Sequence of chain 4.E:
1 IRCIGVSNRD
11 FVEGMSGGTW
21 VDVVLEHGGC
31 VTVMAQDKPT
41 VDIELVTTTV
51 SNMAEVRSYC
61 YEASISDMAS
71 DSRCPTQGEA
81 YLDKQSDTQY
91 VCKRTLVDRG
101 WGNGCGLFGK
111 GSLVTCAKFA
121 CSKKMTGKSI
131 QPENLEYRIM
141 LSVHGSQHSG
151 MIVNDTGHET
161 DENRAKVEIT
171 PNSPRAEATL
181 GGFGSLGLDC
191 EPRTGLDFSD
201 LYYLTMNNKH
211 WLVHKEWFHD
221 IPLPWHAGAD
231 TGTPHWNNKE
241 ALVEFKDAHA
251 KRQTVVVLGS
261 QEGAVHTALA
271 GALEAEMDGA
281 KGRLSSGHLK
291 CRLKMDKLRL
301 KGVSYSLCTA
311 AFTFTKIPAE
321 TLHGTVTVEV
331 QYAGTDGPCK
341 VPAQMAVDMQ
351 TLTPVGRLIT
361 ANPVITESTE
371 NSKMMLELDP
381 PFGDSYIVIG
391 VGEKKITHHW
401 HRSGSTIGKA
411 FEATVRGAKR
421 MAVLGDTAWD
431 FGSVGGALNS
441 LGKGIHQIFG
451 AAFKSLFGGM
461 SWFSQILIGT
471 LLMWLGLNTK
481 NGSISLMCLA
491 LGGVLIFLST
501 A

Binding-site contacts:
Ligand atom C7 contacts residue GLY150 of chain 4.E at 3.9 Å.
Ligand atom O3 contacts residue ASN154 of chain 4.E at 4.1 Å.
Ligand atom C5 contacts residue THR156 of chain 4.E at 3.8 Å.
Ligand atom O7 contacts residue GLY150 of chain 4.E at 3.7 Å.
Ligand atom O7 contacts residue MET151 of chain 4.E at 3.6 Å.
Ligand atom C6 contacts residue THR156 of chain 4.E at 4.4 Å.
Ligand atom O5 contacts residue THR156 of chain 4.E at 3.2 Å (h-bond).
Ligand atom N2 contacts residue ASN154 of chain 4.E at 1.4 Å (h-bond).
Ligand atom C8 contacts residue ASN154 of chain 4.E at 2.4 Å.
Ligand atom C1 contacts residue THR156 of chain 4.E at 3.4 Å.
Ligand atom C7 contacts residue MET151 of chain 4.E at 4.3 Å (hydrophobic).
Ligand atom C1 contacts residue ASN154 of chain 4.E at 2.9 Å.
Ligand atom C3 contacts residue ASN154 of chain 4.E at 3.6 Å.
Ligand atom O6 contacts residue THR156 of chain 4.E at 3.5 Å (h-bond).
Ligand atom C7 contacts residue ASN154 of chain 4.E at 2.0 Å.
Ligand atom C2 contacts residue ASN154 of chain 4.E at 2.6 Å.
Ligand atom C8 contacts residue VAL153 of chain 4.E at 4.3 Å (hydrophobic).
Ligand atom O7 contacts residue ASN154 of chain 4.E at 3.2 Å (h-bond).
Ligand atom O5 contacts residue ASN154 of chain 4.E at 4.2 Å.
Ligand atom C8 contacts residue GLY150 of chain 4.E at 3.5 Å.

This protein binds this small molecule.
Small molecule (SMILES): CC(=O)N[C@H]1[C@H](O[C@H]2[C@H](O)[C@@H](NC(C)=O)CO[C@@H]2CO)O[C@H](CO)[C@@H](O)[C@@H]1O